Binding-site contacts:
Ligand atom P contacts residue SER884 of chain 1.A at 3.4 Å.
Ligand atom C2 contacts residue SER880 of chain 1.A at 3.4 Å.
Ligand atom OP1 contacts residue TYR882 of chain 1.A at 3.1 Å.
Ligand atom C2' contacts residue GLN603 of chain 1.A at 3.4 Å.
Ligand atom C5' contacts residue GLN601 of chain 1.A at 3.5 Å.
Ligand atom OP2 contacts residue SER884 of chain 1.A at 2.9 Å (h-bond).
Ligand atom OP1 contacts residue THR604 of chain 1.A at 3.1 Å (h-bond).
Ligand atom C2 contacts residue SER838 of chain 1.A at 3.5 Å.
Ligand atom N4 contacts residue PHE393 of chain 1.A at 3.4 Å.
Ligand atom O3' contacts residue TYR882 of chain 1.A at 3.0 Å (h-bond).
Ligand atom O3' contacts residue GLN603 of chain 1.A at 3.2 Å.
Ligand atom OP1 contacts residue HIS885 of chain 1.A at 2.8 Å (h-bond).
Ligand atom OP1 contacts residue THR604 of chain 1.A at 3.4 Å.
Ligand atom OP2 contacts residue HIS885 of chain 1.A at 3.4 Å.
Ligand atom C4 contacts residue LYS917 of chain 1.A at 3.4 Å.
Ligand atom OP2 contacts residue ARG901 of chain 1.A at 3.5 Å (salt-bridge).
Ligand atom C5 contacts residue LYS917 of chain 1.A at 3.5 Å.
Ligand atom C8 contacts residue ASN392 of chain 1.A at 3.3 Å.
Ligand atom P contacts residue HIS885 of chain 1.A at 3.5 Å.
Ligand atom O2 contacts residue SER838 of chain 1.A at 3.2 Å (h-bond).
Ligand atom OP1 contacts residue ASP600 of chain 1.A at 3.5 Å (salt-bridge).
Ligand atom C4 contacts residue PHE393 of chain 1.A at 3.5 Å (hydrophobic).
Ligand atom N3 contacts residue PHE393 of chain 1.A at 3.5 Å.
Ligand atom C5 contacts residue PHE393 of chain 1.A at 3.5 Å (hydrophobic).
Ligand atom C6 contacts residue LYS917 of chain 1.A at 3.5 Å.
Ligand atom O4' contacts residue SER880 of chain 1.A at 3.4 Å (h-bond).
Ligand atom OP1 contacts residue SER884 of chain 1.A at 3.1 Å (h-bond).
Ligand atom N1 contacts residue ARG989 of chain 1.A at 3.1 Å (salt-bridge).
Ligand atom C2 contacts residue LYS917 of chain 1.A at 3.5 Å.
Ligand atom N7 contacts residue ASN392 of chain 1.A at 3.3 Å (h-bond).
Ligand atom O4' contacts residue LEU881 of chain 1.A at 3.2 Å.
Ligand atom C5' contacts residue GLN603 of chain 1.A at 3.5 Å.
Ligand atom N3 contacts residue SER838 of chain 1.A at 2.7 Å (h-bond).
Ligand atom N3 contacts residue SER880 of chain 1.A at 3.3 Å (h-bond).
Ligand atom OP1 contacts residue GLN603 of chain 1.A at 3.0 Å (h-bond).
Ligand atom OP1 contacts residue ARG992 of chain 1.A at 2.9 Å (salt-bridge).
Ligand atom OP1 contacts residue ASN602 of chain 1.A at 3.5 Å.
Ligand atom N3 contacts residue LYS917 of chain 1.A at 3.5 Å (salt-bridge).
Ligand atom OP2 contacts residue ARG992 of chain 1.A at 3.5 Å (salt-bridge).
Ligand atom OP1 contacts residue MG1 of chain 1.G at 2.2 Å.

A small-molecule ligand and the protein it binds are described below.
Small molecule (SMILES): Nc1ccn([C@H]2C[C@H](O[P](=O)(O)OC[C@H]3O[C@@H](n4ccc(N)nc4=O)C[C@@H]3O[P](=O)(O)OC[C@H]3O[C@@H](n4cnc5c(N)ncnc54)C[C@@H]3O)[C@@H](CO[P](=O)(O)O[C@H]3C[C@H](n4ccc(N)nc4=O)O[C@@H]3CO[P](=O)(O)O[C@H]3C[C@H](n4cnc5c(N)ncnc54)O[C@@H]3COP(=O)=O)O2)c(=O)n1

Sequence of chain 1.A:
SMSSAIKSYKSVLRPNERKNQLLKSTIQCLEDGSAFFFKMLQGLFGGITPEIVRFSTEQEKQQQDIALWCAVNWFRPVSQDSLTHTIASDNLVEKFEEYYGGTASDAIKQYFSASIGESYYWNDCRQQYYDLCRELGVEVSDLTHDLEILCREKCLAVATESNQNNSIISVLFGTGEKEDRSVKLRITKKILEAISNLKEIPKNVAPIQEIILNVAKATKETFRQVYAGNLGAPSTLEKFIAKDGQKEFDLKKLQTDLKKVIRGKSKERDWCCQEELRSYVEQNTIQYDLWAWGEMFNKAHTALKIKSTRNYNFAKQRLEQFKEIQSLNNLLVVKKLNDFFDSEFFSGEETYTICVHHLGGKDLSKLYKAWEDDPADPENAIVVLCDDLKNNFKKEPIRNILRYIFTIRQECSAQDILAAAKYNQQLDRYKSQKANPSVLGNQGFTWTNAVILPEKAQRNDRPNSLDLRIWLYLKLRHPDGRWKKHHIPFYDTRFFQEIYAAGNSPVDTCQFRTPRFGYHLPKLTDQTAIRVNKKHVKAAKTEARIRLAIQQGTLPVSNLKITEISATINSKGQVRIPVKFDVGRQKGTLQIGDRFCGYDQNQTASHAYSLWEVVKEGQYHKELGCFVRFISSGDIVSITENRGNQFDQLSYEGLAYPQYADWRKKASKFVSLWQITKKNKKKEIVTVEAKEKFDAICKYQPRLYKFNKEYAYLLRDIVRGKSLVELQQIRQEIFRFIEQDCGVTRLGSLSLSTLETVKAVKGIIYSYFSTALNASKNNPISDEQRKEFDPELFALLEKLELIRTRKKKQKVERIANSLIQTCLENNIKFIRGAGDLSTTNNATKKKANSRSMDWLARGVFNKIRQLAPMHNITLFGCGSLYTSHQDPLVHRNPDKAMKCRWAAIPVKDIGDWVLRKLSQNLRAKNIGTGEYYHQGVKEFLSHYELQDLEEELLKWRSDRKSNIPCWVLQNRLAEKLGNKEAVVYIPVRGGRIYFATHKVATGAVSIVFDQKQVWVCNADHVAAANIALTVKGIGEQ